Sequence of chain 1.A:
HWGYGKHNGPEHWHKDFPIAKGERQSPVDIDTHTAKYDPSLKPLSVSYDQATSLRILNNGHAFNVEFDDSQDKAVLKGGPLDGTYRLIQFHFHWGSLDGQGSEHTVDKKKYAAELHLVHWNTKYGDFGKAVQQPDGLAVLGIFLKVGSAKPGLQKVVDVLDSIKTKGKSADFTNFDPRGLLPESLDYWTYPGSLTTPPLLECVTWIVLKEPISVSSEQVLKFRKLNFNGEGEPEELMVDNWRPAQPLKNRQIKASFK

Binding-site contacts:
Ligand atom N7 contacts residue THR204 of chain 1.A at 2.9 Å (h-bond).
Ligand atom N13 contacts residue HIS124 of chain 1.A at 3.4 Å (h-bond).
Ligand atom N13 contacts residue THR204 of chain 1.A at 4.2 Å.
Ligand atom O15 contacts residue TRP213 of chain 1.A at 3.7 Å.
Ligand atom N11 contacts residue THR203 of chain 1.A at 3.6 Å.
Ligand atom S12 contacts residue ZN1 of chain 1.B at 3.1 Å.
Ligand atom N13 contacts residue HIS99 of chain 1.A at 3.3 Å (h-bond).
Ligand atom C6 contacts residue PHE135 of chain 1.A at 3.8 Å (hydrophobic).
Ligand atom C4 contacts residue THR204 of chain 1.A at 3.6 Å.
Ligand atom C10 contacts residue THR204 of chain 1.A at 3.6 Å.
Ligand atom C8 contacts residue GLN97 of chain 1.A at 3.6 Å.
Ligand atom N7 contacts residue LEU202 of chain 1.A at 3.9 Å.
Ligand atom N13 contacts residue THR203 of chain 1.A at 2.8 Å (h-bond).
Ligand atom N13 contacts residue HIS101 of chain 1.A at 3.2 Å (h-bond).
Ligand atom S12 contacts residue THR203 of chain 1.A at 3.7 Å.
Ligand atom C10 contacts residue LEU202 of chain 1.A at 3.6 Å (hydrophobic).
Ligand atom N11 contacts residue LEU202 of chain 1.A at 3.8 Å.
Ligand atom N11 contacts residue THR204 of chain 1.A at 3.6 Å.
Ligand atom O15 contacts residue ZN1 of chain 1.B at 4.0 Å.
Ligand atom O14 contacts residue HIS99 of chain 1.A at 3.1 Å.
Ligand atom O15 contacts residue THR203 of chain 1.A at 2.9 Å (h-bond).
Ligand atom N9 contacts residue VAL126 of chain 1.A at 4.2 Å.
Ligand atom O15 contacts residue LEU202 of chain 1.A at 3.4 Å.
Ligand atom C3 contacts residue PRO206 of chain 1.A at 3.8 Å (hydrophobic).
Ligand atom C2 contacts residue PRO206 of chain 1.A at 4.0 Å (hydrophobic).
Ligand atom O15 contacts residue SER201 of chain 1.A at 4.2 Å.
Ligand atom N9 contacts residue HIS99 of chain 1.A at 4.2 Å.
Ligand atom N9 contacts residue LEU202 of chain 1.A at 3.7 Å.
Ligand atom N13 contacts residue ZN1 of chain 1.B at 1.9 Å.
Ligand atom C3 contacts residue THR204 of chain 1.A at 3.7 Å.
Ligand atom O14 contacts residue HIS124 of chain 1.A at 3.9 Å.
Ligand atom C4 contacts residue LEU202 of chain 1.A at 3.9 Å (hydrophobic).
Ligand atom C3 contacts residue LEU202 of chain 1.A at 4.1 Å (hydrophobic).
Ligand atom C8 contacts residue LEU202 of chain 1.A at 4.2 Å (hydrophobic).
Ligand atom C3 contacts residue PRO205 of chain 1.A at 3.6 Å (hydrophobic).
Ligand atom O14 contacts residue VAL126 of chain 1.A at 3.7 Å.
Ligand atom S12 contacts residue HIS124 of chain 1.A at 4.1 Å.
Ligand atom S12 contacts residue HIS99 of chain 1.A at 4.0 Å.
Ligand atom O14 contacts residue ZN1 of chain 1.B at 3.1 Å.
Ligand atom N13 contacts residue GLU111 of chain 1.A at 4.2 Å.

The small molecule below binds the protein below.
Small molecule (SMILES): NS(=O)(=O)/N=C1\NCc2ccccc2N1